A protein and the small-molecule ligand that binds it are described below.
Small molecule (SMILES): O=C1Nc2ccccc2[C@@]23OCC[C@@H]2C[C@@H]13

Sequence of chain 1.A:
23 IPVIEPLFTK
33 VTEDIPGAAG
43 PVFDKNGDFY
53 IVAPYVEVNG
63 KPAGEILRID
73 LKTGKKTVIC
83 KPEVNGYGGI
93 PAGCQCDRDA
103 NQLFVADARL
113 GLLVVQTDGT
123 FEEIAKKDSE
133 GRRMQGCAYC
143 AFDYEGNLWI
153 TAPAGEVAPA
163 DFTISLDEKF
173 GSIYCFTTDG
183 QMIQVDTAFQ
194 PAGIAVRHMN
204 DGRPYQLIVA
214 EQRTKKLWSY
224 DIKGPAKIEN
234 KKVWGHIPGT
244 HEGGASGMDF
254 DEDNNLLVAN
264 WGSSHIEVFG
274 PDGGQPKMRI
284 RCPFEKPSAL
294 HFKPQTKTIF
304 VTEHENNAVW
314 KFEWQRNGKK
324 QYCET

Binding-site contacts:
Ligand atom C06 contacts residue ALA41 of chain 1.A at 4.1 Å (hydrophobic).
Ligand atom C09 contacts residue PBF193 of chain 1.A at 4.0 Å.
Ligand atom C07 contacts residue HIS307 of chain 1.A at 3.9 Å.
Ligand atom C12 contacts residue GLN215 of chain 1.A at 3.4 Å.
Ligand atom N03 contacts residue TYR141 of chain 1.A at 2.8 Å (h-bond).
Ligand atom C06 contacts residue HIS307 of chain 1.A at 4.2 Å.
Ligand atom C02 contacts residue GLN215 of chain 1.A at 3.5 Å.
Ligand atom C05 contacts residue PBF193 of chain 1.A at 3.6 Å.
Ligand atom O16 contacts residue HIS307 of chain 1.A at 3.8 Å.
Ligand atom C02 contacts residue SER249 of chain 1.A at 4.0 Å.
Ligand atom C12 contacts residue PBF193 of chain 1.A at 4.0 Å.
Ligand atom C02 contacts residue TYR141 of chain 1.A at 3.8 Å (hydrophobic).
Ligand atom O16 contacts residue TRP264 of chain 1.A at 3.9 Å.
Ligand atom C14 contacts residue PBF193 of chain 1.A at 4.2 Å.
Ligand atom O01 contacts residue GLN215 of chain 1.A at 2.6 Å (h-bond).
Ligand atom C05 contacts residue HIS307 of chain 1.A at 4.1 Å.
Ligand atom C02 contacts residue TRP264 of chain 1.A at 3.9 Å (hydrophobic).
Ligand atom C08 contacts residue PBF193 of chain 1.A at 4.0 Å.
Ligand atom C06 contacts residue PRO56 of chain 1.A at 4.1 Å (hydrophobic).
Ligand atom C13 contacts residue PBF193 of chain 1.A at 3.6 Å.
Ligand atom C09 contacts residue HIS307 of chain 1.A at 3.5 Å.
Ligand atom C10 contacts residue HIS307 of chain 1.A at 4.1 Å.
Ligand atom N03 contacts residue PBF193 of chain 1.A at 3.5 Å (h-bond).
Ligand atom O01 contacts residue TYR141 of chain 1.A at 3.8 Å.
Ligand atom C08 contacts residue TYR57 of chain 1.A at 3.1 Å (hydrophobic).
Ligand atom C04 contacts residue TYR141 of chain 1.A at 3.7 Å (hydrophobic).
Ligand atom C11 contacts residue TRP264 of chain 1.A at 3.7 Å (hydrophobic).
Ligand atom C07 contacts residue TYR57 of chain 1.A at 3.8 Å (hydrophobic).
Ligand atom C07 contacts residue PRO56 of chain 1.A at 3.9 Å (hydrophobic).
Ligand atom C07 contacts residue PBF193 of chain 1.A at 3.8 Å.
Ligand atom C04 contacts residue PBF193 of chain 1.A at 3.5 Å.
Ligand atom C06 contacts residue PBF193 of chain 1.A at 3.8 Å.
Ligand atom C05 contacts residue TYR141 of chain 1.A at 3.5 Å (hydrophobic).
Ligand atom O16 contacts residue TYR57 of chain 1.A at 4.0 Å.
Ligand atom C15 contacts residue TRP264 of chain 1.A at 3.7 Å (hydrophobic).
Ligand atom C04 contacts residue HIS307 of chain 1.A at 3.8 Å.
Ligand atom C08 contacts residue HIS307 of chain 1.A at 3.6 Å.
Ligand atom O01 contacts residue SER249 of chain 1.A at 3.1 Å.
Ligand atom C11 contacts residue GLN215 of chain 1.A at 4.0 Å.
Ligand atom O01 contacts residue TRP264 of chain 1.A at 4.0 Å.